Sequence of chain 1.C:
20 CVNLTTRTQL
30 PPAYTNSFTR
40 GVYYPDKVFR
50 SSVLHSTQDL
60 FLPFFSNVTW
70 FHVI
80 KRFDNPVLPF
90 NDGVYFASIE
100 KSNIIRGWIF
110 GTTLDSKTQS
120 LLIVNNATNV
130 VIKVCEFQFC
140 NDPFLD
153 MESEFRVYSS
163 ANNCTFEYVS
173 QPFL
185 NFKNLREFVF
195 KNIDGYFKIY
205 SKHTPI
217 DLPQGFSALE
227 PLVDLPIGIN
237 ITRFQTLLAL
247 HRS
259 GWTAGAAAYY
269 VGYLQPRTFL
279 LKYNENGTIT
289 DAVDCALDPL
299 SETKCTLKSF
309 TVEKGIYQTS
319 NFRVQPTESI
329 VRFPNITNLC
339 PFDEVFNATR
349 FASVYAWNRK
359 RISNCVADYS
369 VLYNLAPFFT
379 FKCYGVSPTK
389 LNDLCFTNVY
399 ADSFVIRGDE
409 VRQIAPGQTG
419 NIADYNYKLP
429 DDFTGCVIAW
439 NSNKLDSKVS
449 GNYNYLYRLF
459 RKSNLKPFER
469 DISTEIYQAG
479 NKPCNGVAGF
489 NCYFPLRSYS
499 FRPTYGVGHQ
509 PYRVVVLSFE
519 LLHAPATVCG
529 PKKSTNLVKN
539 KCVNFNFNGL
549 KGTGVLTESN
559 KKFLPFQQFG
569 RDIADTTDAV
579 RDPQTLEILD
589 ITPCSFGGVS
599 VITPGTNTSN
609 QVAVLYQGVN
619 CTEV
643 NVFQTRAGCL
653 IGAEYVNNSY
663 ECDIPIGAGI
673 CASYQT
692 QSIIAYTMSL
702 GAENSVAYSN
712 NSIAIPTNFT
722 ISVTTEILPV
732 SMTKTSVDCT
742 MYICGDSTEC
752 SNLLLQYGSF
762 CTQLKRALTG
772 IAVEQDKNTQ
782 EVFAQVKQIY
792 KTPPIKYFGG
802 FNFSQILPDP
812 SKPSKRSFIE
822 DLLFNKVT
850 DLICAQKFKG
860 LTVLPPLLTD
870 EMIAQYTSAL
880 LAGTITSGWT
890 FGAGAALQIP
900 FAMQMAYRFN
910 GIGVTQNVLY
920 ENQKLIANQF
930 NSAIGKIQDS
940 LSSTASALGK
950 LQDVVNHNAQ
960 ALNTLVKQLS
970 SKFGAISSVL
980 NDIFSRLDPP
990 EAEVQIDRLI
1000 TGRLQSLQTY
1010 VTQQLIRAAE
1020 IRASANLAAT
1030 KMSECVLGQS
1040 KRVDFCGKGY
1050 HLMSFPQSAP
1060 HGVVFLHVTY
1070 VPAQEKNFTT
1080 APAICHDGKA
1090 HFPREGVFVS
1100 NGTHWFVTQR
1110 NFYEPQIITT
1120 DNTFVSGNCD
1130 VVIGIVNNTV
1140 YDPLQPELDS

Binding-site contacts:
Ligand atom N2 contacts residue ASN165 of chain 1.C at 2.6 Å (h-bond).
Ligand atom C3 contacts residue ASN164 of chain 1.C at 4.0 Å.
Ligand atom O7 contacts residue ALA163 of chain 1.C at 4.0 Å.
Ligand atom O5 contacts residue ASN165 of chain 1.C at 2.4 Å (h-bond).
Ligand atom C2 contacts residue ASN164 of chain 1.C at 3.1 Å.
Ligand atom C2 contacts residue ASN165 of chain 1.C at 2.5 Å.
Ligand atom O5 contacts residue ASN164 of chain 1.C at 3.6 Å (h-bond).
Ligand atom O3 contacts residue ASN164 of chain 1.C at 3.9 Å.
Ligand atom C7 contacts residue ASN164 of chain 1.C at 3.8 Å.
Ligand atom C7 contacts residue ASN165 of chain 1.C at 3.4 Å.
Ligand atom C4 contacts residue ASN165 of chain 1.C at 4.2 Å.
Ligand atom C8 contacts residue ALA163 of chain 1.C at 4.3 Å (hydrophobic).
Ligand atom C1 contacts residue ASN165 of chain 1.C at 1.4 Å.
Ligand atom C3 contacts residue ASN165 of chain 1.C at 3.8 Å.
Ligand atom N2 contacts residue ASN164 of chain 1.C at 3.6 Å.
Ligand atom C4 contacts residue ASN164 of chain 1.C at 4.2 Å.
Ligand atom O7 contacts residue ASN164 of chain 1.C at 3.0 Å (h-bond).
Ligand atom C1 contacts residue ASN164 of chain 1.C at 3.2 Å.
Ligand atom O7 contacts residue ASN165 of chain 1.C at 4.0 Å.
Ligand atom C8 contacts residue ASN165 of chain 1.C at 3.6 Å.
Ligand atom C5 contacts residue ASN165 of chain 1.C at 3.7 Å.
Ligand atom C8 contacts residue ASN164 of chain 1.C at 4.4 Å.

This small molecule binds to this protein.
Small molecule (SMILES): CC(=O)N[C@@H]1[C@@H](O)[C@H](O)[C@@H](CO)O[C@H]1O